This protein binds this small molecule.
Small molecule (SMILES): C[n+]1cn([C@@H]2O[C@H](CO[P](=O)(O)O[P](=O)(O)O[P](=O)(O)OC[C@H]3O[C@@H](n4cnc5c(N)ncnc54)[C@H](O)[C@@H]3O)[C@@H](O)[C@H]2O)c2nc(N)[nH]c(=O)c21.NC1N=CNc2c1ncn2[C@@H]1O[C@H](CO[P](=O)(O)O[C@H]2[C@@H](O)[C@H](n3cnc4c3NC=NC4N)O[C@@H]2CO[P](=O)(O)O[C@H]2[C@@H](O)[C@H](n3cnc4c3NC=NC4N)O[C@@H]2COP(=O)=O)[C@@H](O)[C@H]1O

Binding-site contacts:
Ligand atom O2' contacts residue ASP346 of chain 1.A at 2.9 Å (salt-bridge).
Ligand atom N2 contacts residue TRP148 of chain 1.A at 3.4 Å.
Ligand atom O21 contacts residue LYS152 of chain 1.A at 2.8 Å (salt-bridge).
Ligand atom C8C contacts residue TYR158 of chain 1.A at 3.3 Å (hydrophobic).
Ligand atom N6 contacts residue GLY191 of chain 1.A at 2.9 Å (h-bond).
Ligand atom O2' contacts residue GLN291 of chain 1.A at 3.3 Å (h-bond).
Ligand atom O22 contacts residue ARG188 of chain 1.A at 2.8 Å (salt-bridge).
Ligand atom C6 contacts residue THR49 of chain 1.A at 3.3 Å.
Ligand atom C2' contacts residue HIS290 of chain 1.A at 3.2 Å.
Ligand atom N6 contacts residue ASP380 of chain 1.A at 3.0 Å (salt-bridge).
Ligand atom N1 contacts residue ASP380 of chain 1.A at 3.0 Å.
Ligand atom O21 contacts residue ARG39 of chain 1.A at 2.9 Å (salt-bridge).
Ligand atom OP1 contacts residue GLN291 of chain 1.A at 3.0 Å (h-bond).
Ligand atom OP1 contacts residue ARG263 of chain 1.A at 3.0 Å (salt-bridge).
Ligand atom O2' contacts residue LEU294 of chain 1.A at 3.3 Å.
Ligand atom O11 contacts residue TYR219 of chain 1.A at 2.6 Å (h-bond).
Ligand atom O2B contacts residue TYR158 of chain 1.A at 3.4 Å.
Ligand atom C4A contacts residue GLN43 of chain 1.A at 3.2 Å.
Ligand atom N7C contacts residue GLY155 of chain 1.A at 3.3 Å (h-bond).
Ligand atom C4 contacts residue PHE340 of chain 1.A at 3.3 Å (hydrophobic).
Ligand atom O15 contacts residue LYS152 of chain 1.A at 3.1 Å (salt-bridge).
Ligand atom C5 contacts residue PHE340 of chain 1.A at 3.3 Å (hydrophobic).
Ligand atom O2' contacts residue HIS290 of chain 1.A at 2.7 Å (h-bond).
Ligand atom O31 contacts residue ARG39 of chain 1.A at 3.2 Å.
Ligand atom O12 contacts residue ARG256 of chain 1.A at 3.2 Å (salt-bridge).
Ligand atom C4 contacts residue TRP148 of chain 1.A at 3.4 Å (hydrophobic).
Ligand atom O4' contacts residue HIS290 of chain 1.A at 3.3 Å.
Ligand atom N1 contacts residue LYS337 of chain 1.A at 2.9 Å (salt-bridge).
Ligand atom OP2 contacts residue LYS260 of chain 1.A at 2.9 Å (salt-bridge).
Ligand atom N3 contacts residue TRP148 of chain 1.A at 3.4 Å.
Ligand atom O2A contacts residue LEU151 of chain 1.A at 3.2 Å.
Ligand atom O4A contacts residue LEU47 of chain 1.A at 3.3 Å.
Ligand atom O22 contacts residue LEU151 of chain 1.A at 3.4 Å (h-bond).
Ligand atom O3' contacts residue GLN291 of chain 1.A at 2.8 Å (h-bond).
Ligand atom O13 contacts residue ARG188 of chain 1.A at 3.0 Å (salt-bridge).
Ligand atom O6 contacts residue THR49 of chain 1.A at 3.4 Å.
Ligand atom O4A contacts residue GLN43 of chain 1.A at 3.4 Å (h-bond).
Ligand atom OP1 contacts residue TYR257 of chain 1.A at 2.6 Å (h-bond).
Ligand atom OP1 contacts residue LYS260 of chain 1.A at 3.4 Å.
Ligand atom O2B contacts residue ARG188 of chain 1.A at 3.4 Å.

Sequence of chain 1.A:
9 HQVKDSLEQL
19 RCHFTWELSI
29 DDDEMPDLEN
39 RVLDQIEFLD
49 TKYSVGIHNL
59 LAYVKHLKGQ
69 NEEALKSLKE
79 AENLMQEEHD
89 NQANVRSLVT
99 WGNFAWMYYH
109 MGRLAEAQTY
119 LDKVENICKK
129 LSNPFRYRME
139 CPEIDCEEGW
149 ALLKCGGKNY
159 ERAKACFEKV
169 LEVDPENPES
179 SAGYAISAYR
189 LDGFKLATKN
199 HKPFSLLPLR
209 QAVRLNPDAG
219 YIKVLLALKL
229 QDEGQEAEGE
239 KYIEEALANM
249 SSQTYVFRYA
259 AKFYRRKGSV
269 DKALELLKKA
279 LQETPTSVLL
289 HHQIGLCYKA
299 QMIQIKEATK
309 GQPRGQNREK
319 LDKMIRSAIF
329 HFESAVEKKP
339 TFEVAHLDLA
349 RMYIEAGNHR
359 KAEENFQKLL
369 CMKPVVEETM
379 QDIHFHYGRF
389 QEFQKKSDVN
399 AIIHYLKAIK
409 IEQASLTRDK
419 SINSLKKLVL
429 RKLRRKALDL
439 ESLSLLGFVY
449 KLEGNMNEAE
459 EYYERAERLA